Sequence of chain 1.G:
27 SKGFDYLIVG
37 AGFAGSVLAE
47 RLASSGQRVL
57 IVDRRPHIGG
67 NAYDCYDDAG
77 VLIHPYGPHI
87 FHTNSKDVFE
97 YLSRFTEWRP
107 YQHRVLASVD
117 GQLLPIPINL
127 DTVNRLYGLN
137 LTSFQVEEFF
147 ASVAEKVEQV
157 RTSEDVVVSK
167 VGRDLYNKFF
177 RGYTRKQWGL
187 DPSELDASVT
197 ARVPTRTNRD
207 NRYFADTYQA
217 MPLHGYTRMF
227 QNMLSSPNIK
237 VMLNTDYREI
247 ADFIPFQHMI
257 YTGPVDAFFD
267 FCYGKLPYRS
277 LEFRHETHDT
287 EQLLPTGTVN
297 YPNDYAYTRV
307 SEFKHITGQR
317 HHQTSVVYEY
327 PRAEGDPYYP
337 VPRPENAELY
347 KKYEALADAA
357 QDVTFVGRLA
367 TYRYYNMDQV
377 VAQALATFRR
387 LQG

Binding-site contacts:
Ligand atom C2D contacts residue THR180 of chain 1.G at 3.5 Å.
Ligand atom O3' contacts residue PHE210 of chain 1.G at 3.4 Å.
Ligand atom C2' contacts residue FAD1 of chain 1.X at 3.2 Å.
Ligand atom C2 contacts residue PHE176 of chain 1.G at 3.6 Å (hydrophobic).
Ligand atom O2 contacts residue TYR179 of chain 1.G at 3.3 Å.
Ligand atom O4' contacts residue FAD1 of chain 1.X at 2.9 Å (h-bond).
Ligand atom O2B contacts residue TYR370 of chain 1.G at 2.8 Å (h-bond).
Ligand atom O3B contacts residue ARG305 of chain 1.G at 2.9 Å (salt-bridge).
Ligand atom O2D contacts residue THR180 of chain 1.G at 2.7 Å (h-bond).
Ligand atom O2' contacts residue FAD1 of chain 1.X at 3.2 Å.
Ligand atom O2B contacts residue ARG198 of chain 1.G at 3.4 Å (salt-bridge).
Ligand atom C5 contacts residue TYR209 of chain 1.G at 3.6 Å (hydrophobic).
Ligand atom O3D contacts residue TRP184 of chain 1.G at 2.9 Å (h-bond).
Ligand atom O2D contacts residue TRP184 of chain 1.G at 3.5 Å (h-bond).
Ligand atom O2 contacts residue PHE176 of chain 1.G at 3.2 Å.
Ligand atom O4 contacts residue ILE122 of chain 1.G at 3.6 Å.
Ligand atom O5' contacts residue FAD1 of chain 1.X at 3.5 Å (h-bond).
Ligand atom O4D contacts residue VAL199 of chain 1.G at 3.6 Å.
Ligand atom O4 contacts residue ASN296 of chain 1.G at 3.1 Å (h-bond).
Ligand atom O1B contacts residue TYR335 of chain 1.G at 2.6 Å (h-bond).
Ligand atom C1' contacts residue FAD1 of chain 1.X at 3.2 Å.
Ligand atom O5' contacts residue PRO84 of chain 1.G at 3.6 Å.
Ligand atom O1B contacts residue ARG305 of chain 1.G at 3.3 Å (salt-bridge).
Ligand atom C6' contacts residue ARG305 of chain 1.G at 3.5 Å.
Ligand atom O6' contacts residue THR294 of chain 1.G at 3.4 Å (h-bond).
Ligand atom O2A contacts residue ARG198 of chain 1.G at 2.9 Å (salt-bridge).
Ligand atom N3 contacts residue PHE175 of chain 1.G at 3.0 Å (h-bond).
Ligand atom C5' contacts residue ARG305 of chain 1.G at 3.0 Å.
Ligand atom O4' contacts residue PHE210 of chain 1.G at 3.3 Å.
Ligand atom C6 contacts residue VAL199 of chain 1.G at 3.6 Å (hydrophobic).
Ligand atom C1' contacts residue ARG305 of chain 1.G at 3.3 Å.
Ligand atom O6' contacts residue HIS109 of chain 1.G at 3.2 Å (h-bond).
Ligand atom C2 contacts residue TYR179 of chain 1.G at 3.4 Å (hydrophobic).
Ligand atom O5' contacts residue ARG305 of chain 1.G at 3.0 Å (salt-bridge).
Ligand atom O2 contacts residue THR180 of chain 1.G at 3.2 Å (h-bond).
Ligand atom N3 contacts residue TYR179 of chain 1.G at 3.3 Å.
Ligand atom O2 contacts residue PHE175 of chain 1.G at 3.5 Å (h-bond).
Ligand atom O1A contacts residue TYR209 of chain 1.G at 2.5 Å (h-bond).
Ligand atom O2' contacts residue ARG198 of chain 1.G at 3.5 Å (salt-bridge).
Ligand atom PB contacts residue TYR370 of chain 1.G at 3.5 Å.

The small molecule below binds the protein below.
Small molecule (SMILES): O=c1ccn([C@@H]2O[C@H](CO[P](=O)(O)O[P](=O)(O)O[C@H]3O[C@H](CO)[C@H](O)[C@H](O)[C@H]3O)[C@@H](O)[C@H]2O)c(=O)[nH]1